This small molecule binds to this protein.
Small molecule (SMILES): C[C@@H](OC(C)(C)C)[C@H](NC(=O)OCc1ccccc1)C(=O)N[C@@H](CC1CCCCC1)C(=O)N[C@H](CO)C[C@@H]1CCNC1=O

Sequence of chain 2.A:
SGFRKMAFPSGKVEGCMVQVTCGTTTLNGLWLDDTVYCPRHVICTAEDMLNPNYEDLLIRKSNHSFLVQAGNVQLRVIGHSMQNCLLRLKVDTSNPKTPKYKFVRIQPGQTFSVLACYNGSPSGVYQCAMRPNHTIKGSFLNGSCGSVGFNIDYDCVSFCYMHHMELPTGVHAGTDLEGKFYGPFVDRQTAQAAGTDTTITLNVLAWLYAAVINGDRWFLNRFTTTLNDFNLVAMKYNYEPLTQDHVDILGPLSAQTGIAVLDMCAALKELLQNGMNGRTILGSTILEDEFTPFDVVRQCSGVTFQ

Sequence of chain 1.A:
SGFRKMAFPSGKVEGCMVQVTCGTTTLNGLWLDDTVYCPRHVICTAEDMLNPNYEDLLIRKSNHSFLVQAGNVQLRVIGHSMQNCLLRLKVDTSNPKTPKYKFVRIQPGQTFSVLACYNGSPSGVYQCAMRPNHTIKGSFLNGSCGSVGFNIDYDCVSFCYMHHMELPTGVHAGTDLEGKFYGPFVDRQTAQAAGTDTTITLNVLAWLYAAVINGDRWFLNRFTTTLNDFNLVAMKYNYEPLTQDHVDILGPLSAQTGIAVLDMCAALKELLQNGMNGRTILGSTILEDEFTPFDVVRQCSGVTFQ

Binding-site contacts:
Ligand atom C64 contacts residue TYR54 of chain 1.A at 3.3 Å (hydrophobic).
Ligand atom O73 contacts residue GLU166 of chain 1.A at 2.7 Å (salt-bridge).
Ligand atom C85 contacts residue GLU166 of chain 1.A at 3.4 Å.
Ligand atom O15 contacts residue MET165 of chain 1.A at 3.5 Å.
Ligand atom C51 contacts residue GLU166 of chain 1.A at 3.5 Å.
Ligand atom O54 contacts residue HIS172 of chain 1.A at 3.5 Å.
Ligand atom N19 contacts residue GLU166 of chain 1.A at 2.9 Å (salt-bridge).
Ligand atom C64 contacts residue ASP187 of chain 1.A at 3.2 Å.
Ligand atom N49 contacts residue GLU166 of chain 1.A at 2.9 Å (salt-bridge).
Ligand atom C60 contacts residue GLN189 of chain 1.A at 3.7 Å.
Ligand atom O54 contacts residue PHE140 of chain 1.A at 3.4 Å.
Ligand atom C63 contacts residue ARG188 of chain 1.A at 3.3 Å.
Ligand atom C3 contacts residue GLN192 of chain 1.A at 3.2 Å.
Ligand atom C1 contacts residue GLN189 of chain 1.A at 3.5 Å.
Ligand atom N25 contacts residue GLN189 of chain 1.A at 3.1 Å (h-bond).
Ligand atom N49 contacts residue PHE140 of chain 1.A at 3.2 Å (h-bond).
Ligand atom O73 contacts residue MET165 of chain 1.A at 3.1 Å.
Ligand atom C63 contacts residue ASP187 of chain 1.A at 3.3 Å.
Ligand atom C21 contacts residue GLN189 of chain 1.A at 3.5 Å.
Ligand atom N31 contacts residue HIS164 of chain 1.A at 3.4 Å (h-bond).
Ligand atom C64 contacts residue HIS41 of chain 1.A at 3.7 Å.
Ligand atom C62 contacts residue HIS41 of chain 1.A at 3.7 Å.
Ligand atom O39 contacts residue CYS145 of chain 1.A at 2.6 Å (h-bond).
Ligand atom N31 contacts residue CYS145 of chain 1.A at 3.1 Å (h-bond).
Ligand atom C13 contacts residue THR190 of chain 1.A at 3.0 Å.
Ligand atom O54 contacts residue GLU166 of chain 1.A at 3.5 Å.
Ligand atom O39 contacts residue SER144 of chain 1.A at 3.5 Å (h-bond).
Ligand atom O89 contacts residue GLN189 of chain 1.A at 3.4 Å.
Ligand atom O54 contacts residue HIS163 of chain 1.A at 2.9 Å (h-bond).
Ligand atom C17 contacts residue GLU166 of chain 1.A at 3.6 Å.
Ligand atom C64 contacts residue ARG188 of chain 1.A at 3.7 Å.
Ligand atom C35 contacts residue CYS145 of chain 1.A at 1.4 Å (hydrophobic).
Ligand atom C75 contacts residue GLU166 of chain 1.A at 3.7 Å.
Ligand atom C33 contacts residue CYS145 of chain 1.A at 2.6 Å (hydrophobic).
Ligand atom C41 contacts residue CYS145 of chain 1.A at 3.5 Å (hydrophobic).
Ligand atom C2 contacts residue THR190 of chain 1.A at 3.2 Å.
Ligand atom C85 contacts residue LEU167 of chain 1.A at 3.7 Å (hydrophobic).
Ligand atom C85 contacts residue PRO168 of chain 1.A at 3.6 Å (hydrophobic).
Ligand atom C1 contacts residue THR190 of chain 1.A at 3.4 Å.
Ligand atom O39 contacts residue GLY143 of chain 1.A at 3.0 Å (h-bond).